Binding-site contacts:
Ligand atom CB contacts residue SER261 of chain 1.F at 2.9 Å.
Ligand atom CE contacts residue ASP47 of chain 1.F at 3.2 Å.
Ligand atom NH1 contacts residue GLY158 of chain 1.F at 3.4 Å (h-bond).
Ligand atom O contacts residue TRP147 of chain 1.F at 3.2 Å.
Ligand atom NH1 contacts residue TYR201 of chain 1.F at 2.9 Å (h-bond).
Ligand atom C1 contacts residue SER261 of chain 1.F at 2.3 Å.
Ligand atom CB contacts residue SO41 of chain 1.DD at 3.4 Å.
Ligand atom NH2 contacts residue ASP199 of chain 1.F at 3.0 Å (salt-bridge).
Ligand atom NH1 contacts residue ASP199 of chain 1.F at 2.6 Å (salt-bridge).
Ligand atom NZ contacts residue ASP84 of chain 1.F at 2.9 Å (salt-bridge).
Ligand atom NE contacts residue ASP151 of chain 1.F at 3.2 Å (salt-bridge).
Ligand atom NE contacts residue TYR201 of chain 1.F at 3.1 Å (h-bond).
Ligand atom N contacts residue HIS87 of chain 1.F at 3.2 Å (h-bond).
Ligand atom O contacts residue GLY148 of chain 1.F at 3.2 Å (h-bond).
Ligand atom N contacts residue SO41 of chain 1.DD at 2.6 Å (h-bond).
Ligand atom NZ contacts residue ASN85 of chain 1.F at 3.2 Å (h-bond).
Ligand atom CA contacts residue SER261 of chain 1.F at 2.5 Å.
Ligand atom NH1 contacts residue ASP157 of chain 1.F at 3.1 Å (salt-bridge).
Ligand atom CG contacts residue SO41 of chain 1.DD at 3.2 Å.
Ligand atom C contacts residue SER261 of chain 1.F at 1.4 Å.
Ligand atom C1 contacts residue HIS87 of chain 1.F at 1.5 Å.
Ligand atom CB contacts residue ASN188 of chain 1.F at 3.3 Å.
Ligand atom NZ contacts residue ASP47 of chain 1.F at 2.8 Å (salt-bridge).
Ligand atom N contacts residue SER146 of chain 1.F at 2.8 Å (h-bond).
Ligand atom NH1 contacts residue ASP151 of chain 1.F at 3.1 Å (salt-bridge).
Ligand atom N contacts residue SER261 of chain 1.F at 3.1 Å (h-bond).
Ligand atom C5 contacts residue GLU150 of chain 1.F at 3.3 Å.
Ligand atom NE contacts residue GLU129 of chain 1.F at 3.0 Å (salt-bridge).
Ligand atom O contacts residue ASN188 of chain 1.F at 2.9 Å (h-bond).
Ligand atom NH2 contacts residue ASP157 of chain 1.F at 2.8 Å (salt-bridge).
Ligand atom N contacts residue GLY148 of chain 1.F at 2.9 Å (h-bond).
Ligand atom O contacts residue SER261 of chain 1.F at 2.4 Å (h-bond).
Ligand atom NH2 contacts residue ALA185 of chain 1.F at 2.8 Å (h-bond).
Ligand atom CZ contacts residue TYR201 of chain 1.F at 3.4 Å (hydrophobic).
Ligand atom CZ contacts residue ASP199 of chain 1.F at 3.2 Å.
Ligand atom NH1 contacts residue PRO149 of chain 1.F at 3.3 Å (h-bond).
Ligand atom CA contacts residue GLY148 of chain 1.F at 3.4 Å.
Ligand atom CA contacts residue ASN188 of chain 1.F at 3.3 Å.
Ligand atom CZ contacts residue ASP157 of chain 1.F at 3.4 Å.
Ligand atom C contacts residue HIS87 of chain 1.F at 2.7 Å.

A protein and the small-molecule ligand that binds it are described below.
Small molecule (SMILES): CCCCCCCCCC(=O)N[C@@H](CCCN=C(N)N)C(=O)N[C@H](C(=O)N[C@@H](CCCCN)C(=O)N[C@@H](CCCN=C(N)N)[C@@H](C)O)C(C)C

Sequence of chain 1.F:
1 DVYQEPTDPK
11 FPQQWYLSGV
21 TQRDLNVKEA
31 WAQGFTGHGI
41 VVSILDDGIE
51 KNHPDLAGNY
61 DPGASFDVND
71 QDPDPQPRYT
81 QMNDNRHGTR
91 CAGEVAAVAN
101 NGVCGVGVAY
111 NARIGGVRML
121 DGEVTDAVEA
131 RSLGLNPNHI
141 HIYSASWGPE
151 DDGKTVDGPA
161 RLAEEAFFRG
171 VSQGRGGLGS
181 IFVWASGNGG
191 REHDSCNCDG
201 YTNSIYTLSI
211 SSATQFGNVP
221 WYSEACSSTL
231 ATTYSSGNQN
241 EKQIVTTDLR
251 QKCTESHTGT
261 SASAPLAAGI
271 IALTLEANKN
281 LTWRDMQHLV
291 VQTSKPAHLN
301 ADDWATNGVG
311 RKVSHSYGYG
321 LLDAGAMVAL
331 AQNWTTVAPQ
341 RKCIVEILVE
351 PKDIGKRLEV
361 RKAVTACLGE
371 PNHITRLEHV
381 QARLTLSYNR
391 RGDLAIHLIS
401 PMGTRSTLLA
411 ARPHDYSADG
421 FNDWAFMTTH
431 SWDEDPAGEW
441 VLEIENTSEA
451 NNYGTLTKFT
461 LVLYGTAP